Sequence of chain 1.A:
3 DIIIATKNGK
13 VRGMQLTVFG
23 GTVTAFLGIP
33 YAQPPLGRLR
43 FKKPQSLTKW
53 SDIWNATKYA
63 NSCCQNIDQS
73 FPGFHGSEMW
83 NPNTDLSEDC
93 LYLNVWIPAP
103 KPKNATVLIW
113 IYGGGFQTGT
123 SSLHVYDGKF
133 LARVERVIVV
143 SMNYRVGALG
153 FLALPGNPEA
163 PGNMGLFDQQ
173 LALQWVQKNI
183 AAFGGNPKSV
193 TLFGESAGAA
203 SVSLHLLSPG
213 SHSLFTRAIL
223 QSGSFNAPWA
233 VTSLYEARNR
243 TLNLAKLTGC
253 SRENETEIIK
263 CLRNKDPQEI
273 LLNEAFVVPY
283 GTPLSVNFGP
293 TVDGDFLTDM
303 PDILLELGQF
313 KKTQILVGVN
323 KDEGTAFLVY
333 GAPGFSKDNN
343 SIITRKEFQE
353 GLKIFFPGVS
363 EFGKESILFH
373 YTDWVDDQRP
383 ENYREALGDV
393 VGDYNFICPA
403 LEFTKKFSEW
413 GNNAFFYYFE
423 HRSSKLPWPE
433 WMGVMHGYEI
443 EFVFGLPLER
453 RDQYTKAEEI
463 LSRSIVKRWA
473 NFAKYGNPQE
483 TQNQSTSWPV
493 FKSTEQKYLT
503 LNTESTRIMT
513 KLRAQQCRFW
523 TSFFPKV

The small molecule below binds the protein below.
Small molecule (SMILES): CC(=O)N[C@H]1[C@H](O[C@H]2[C@H](O)[C@@H](NC(C)=O)CO[C@@H]2CO[C@@H]2O[C@@H](C)[C@@H](O)[C@@H](O)[C@@H]2O)O[C@H](CO)[C@@H](O[C@H]2O[C@H](CO)[C@@H](O)[C@H](O[C@H]3O[C@H](CO)[C@@H](O)[C@H](O)[C@@H]3O)[C@@H]2O)[C@@H]1O

Binding-site contacts:
Ligand atom N2 contacts residue ASN57 of chain 1.A at 2.8 Å (h-bond).
Ligand atom O5 contacts residue ARG14 of chain 1.A at 3.4 Å (salt-bridge).
Ligand atom C5 contacts residue ASN57 of chain 1.A at 3.8 Å.
Ligand atom C1 contacts residue ARG14 of chain 1.A at 3.6 Å.
Ligand atom C1 contacts residue ASN57 of chain 1.A at 1.5 Å.
Ligand atom C6 contacts residue ARG14 of chain 1.A at 4.1 Å.
Ligand atom O5 contacts residue ASN57 of chain 1.A at 2.5 Å (h-bond).
Ligand atom C8 contacts residue ASN57 of chain 1.A at 3.9 Å.
Ligand atom C7 contacts residue ASN57 of chain 1.A at 3.5 Å.
Ligand atom C5 contacts residue ARG14 of chain 1.A at 3.6 Å.
Ligand atom C3 contacts residue ASN57 of chain 1.A at 3.8 Å.
Ligand atom O7 contacts residue ASN57 of chain 1.A at 4.4 Å.
Ligand atom C4 contacts residue ASN57 of chain 1.A at 4.3 Å.
Ligand atom C2 contacts residue ASN57 of chain 1.A at 2.4 Å.